Sequence of chain 1.C:
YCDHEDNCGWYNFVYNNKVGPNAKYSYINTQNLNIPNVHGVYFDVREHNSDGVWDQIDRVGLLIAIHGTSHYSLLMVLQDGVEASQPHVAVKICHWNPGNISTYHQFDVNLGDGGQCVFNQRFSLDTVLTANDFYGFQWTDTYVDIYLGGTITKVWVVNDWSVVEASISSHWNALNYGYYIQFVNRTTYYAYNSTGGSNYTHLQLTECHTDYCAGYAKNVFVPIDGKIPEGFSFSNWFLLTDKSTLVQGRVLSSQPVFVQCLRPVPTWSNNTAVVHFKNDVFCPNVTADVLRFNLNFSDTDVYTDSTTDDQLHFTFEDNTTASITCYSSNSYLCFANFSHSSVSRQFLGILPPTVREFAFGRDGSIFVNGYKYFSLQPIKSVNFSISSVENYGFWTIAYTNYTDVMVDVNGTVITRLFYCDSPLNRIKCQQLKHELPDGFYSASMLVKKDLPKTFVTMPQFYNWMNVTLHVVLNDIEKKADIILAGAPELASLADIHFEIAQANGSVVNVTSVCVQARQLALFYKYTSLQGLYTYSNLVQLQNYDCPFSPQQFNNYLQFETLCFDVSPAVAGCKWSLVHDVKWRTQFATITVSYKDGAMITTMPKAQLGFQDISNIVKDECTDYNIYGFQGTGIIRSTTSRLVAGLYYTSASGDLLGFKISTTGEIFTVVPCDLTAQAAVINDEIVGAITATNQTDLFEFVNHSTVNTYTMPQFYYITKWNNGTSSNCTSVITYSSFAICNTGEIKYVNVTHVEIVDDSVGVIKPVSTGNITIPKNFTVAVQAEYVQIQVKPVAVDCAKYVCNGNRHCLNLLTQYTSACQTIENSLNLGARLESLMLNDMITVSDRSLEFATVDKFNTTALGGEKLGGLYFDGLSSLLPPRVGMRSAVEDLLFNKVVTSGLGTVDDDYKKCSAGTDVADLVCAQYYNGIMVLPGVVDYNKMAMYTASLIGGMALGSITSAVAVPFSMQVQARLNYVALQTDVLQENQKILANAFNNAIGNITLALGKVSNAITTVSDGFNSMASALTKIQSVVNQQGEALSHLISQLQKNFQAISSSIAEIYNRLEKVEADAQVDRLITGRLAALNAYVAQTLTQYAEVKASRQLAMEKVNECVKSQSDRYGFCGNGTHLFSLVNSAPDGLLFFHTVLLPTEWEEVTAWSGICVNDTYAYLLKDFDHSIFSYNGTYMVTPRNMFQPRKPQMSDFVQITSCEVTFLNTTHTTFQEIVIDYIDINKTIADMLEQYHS

This protein binds this small molecule.
Small molecule (SMILES): CC(=O)N[C@H]1[C@H](O[C@H]2[C@H](O)[C@@H](NC(C)=O)CO[C@@H]2CO)O[C@H](CO)[C@@H](O)[C@@H]1O

Binding-site contacts:
Ligand atom O5 contacts residue GLN250 of chain 1.C at 3.1 Å (h-bond).
Ligand atom N2 contacts residue TYR71 of chain 1.C at 4.4 Å.
Ligand atom C3 contacts residue ASN239 of chain 1.C at 3.8 Å.
Ligand atom O5 contacts residue THR241 of chain 1.C at 3.5 Å (h-bond).
Ligand atom C6 contacts residue GLN250 of chain 1.C at 4.5 Å.
Ligand atom C7 contacts residue TYR71 of chain 1.C at 4.4 Å (hydrophobic).
Ligand atom C1 contacts residue THR241 of chain 1.C at 2.9 Å.
Ligand atom C1 contacts residue ASN239 of chain 1.C at 1.4 Å.
Ligand atom C6 contacts residue THR241 of chain 1.C at 4.5 Å.
Ligand atom C2 contacts residue THR241 of chain 1.C at 3.5 Å.
Ligand atom C4 contacts residue ASN239 of chain 1.C at 4.3 Å.
Ligand atom N2 contacts residue ASN239 of chain 1.C at 2.8 Å (h-bond).
Ligand atom C4 contacts residue THR241 of chain 1.C at 4.0 Å.
Ligand atom C5 contacts residue ASN239 of chain 1.C at 3.7 Å.
Ligand atom C3 contacts residue THR241 of chain 1.C at 3.5 Å.
Ligand atom C8 contacts residue GLY261 of chain 1.C at 4.4 Å.
Ligand atom C2 contacts residue ASN239 of chain 1.C at 2.5 Å.
Ligand atom C1 contacts residue GLN250 of chain 1.C at 3.7 Å.
Ligand atom C7 contacts residue ASN239 of chain 1.C at 4.0 Å.
Ligand atom O7 contacts residue ALA260 of chain 1.C at 4.4 Å.
Ligand atom N2 contacts residue THR241 of chain 1.C at 3.8 Å.
Ligand atom O5 contacts residue ASN239 of chain 1.C at 2.5 Å (h-bond).
Ligand atom C5 contacts residue GLN250 of chain 1.C at 4.4 Å.
Ligand atom O6 contacts residue GLN250 of chain 1.C at 3.9 Å.
Ligand atom O4 contacts residue THR241 of chain 1.C at 3.9 Å.
Ligand atom C8 contacts residue TYR71 of chain 1.C at 3.0 Å (hydrophobic).
Ligand atom C5 contacts residue THR241 of chain 1.C at 3.4 Å.